This protein binds this small molecule.
Small molecule (SMILES): CC(=O)N[C@@H]1[C@@H](O)[C@H](O)[C@@H](CO)O[C@H]1O

Binding-site contacts:
Ligand atom C8 contacts residue SER255 of chain 1.D at 3.1 Å.
Ligand atom O5 contacts residue ASN253 of chain 1.D at 2.5 Å (h-bond).
Ligand atom C7 contacts residue SER255 of chain 1.D at 3.6 Å.
Ligand atom C8 contacts residue ASN253 of chain 1.D at 4.5 Å.
Ligand atom C1 contacts residue SER255 of chain 1.D at 4.5 Å.
Ligand atom C7 contacts residue ASN253 of chain 1.D at 3.5 Å.
Ligand atom C5 contacts residue SER256 of chain 1.D at 4.0 Å.
Ligand atom C6 contacts residue ASN253 of chain 1.D at 4.0 Å.
Ligand atom C5 contacts residue ASN253 of chain 1.D at 3.6 Å.
Ligand atom C4 contacts residue ASN253 of chain 1.D at 4.2 Å.
Ligand atom C2 contacts residue ASN253 of chain 1.D at 2.6 Å.
Ligand atom O5 contacts residue SER256 of chain 1.D at 2.8 Å (h-bond).
Ligand atom C2 contacts residue SER256 of chain 1.D at 4.4 Å.
Ligand atom O7 contacts residue ASN253 of chain 1.D at 3.4 Å (h-bond).
Ligand atom C3 contacts residue ASN253 of chain 1.D at 3.9 Å.
Ligand atom C1 contacts residue SER256 of chain 1.D at 3.2 Å.
Ligand atom N2 contacts residue ASN253 of chain 1.D at 3.1 Å (h-bond).
Ligand atom C1 contacts residue ASN253 of chain 1.D at 1.4 Å.
Ligand atom N2 contacts residue SER255 of chain 1.D at 3.5 Å (h-bond).

Sequence of chain 1.D:
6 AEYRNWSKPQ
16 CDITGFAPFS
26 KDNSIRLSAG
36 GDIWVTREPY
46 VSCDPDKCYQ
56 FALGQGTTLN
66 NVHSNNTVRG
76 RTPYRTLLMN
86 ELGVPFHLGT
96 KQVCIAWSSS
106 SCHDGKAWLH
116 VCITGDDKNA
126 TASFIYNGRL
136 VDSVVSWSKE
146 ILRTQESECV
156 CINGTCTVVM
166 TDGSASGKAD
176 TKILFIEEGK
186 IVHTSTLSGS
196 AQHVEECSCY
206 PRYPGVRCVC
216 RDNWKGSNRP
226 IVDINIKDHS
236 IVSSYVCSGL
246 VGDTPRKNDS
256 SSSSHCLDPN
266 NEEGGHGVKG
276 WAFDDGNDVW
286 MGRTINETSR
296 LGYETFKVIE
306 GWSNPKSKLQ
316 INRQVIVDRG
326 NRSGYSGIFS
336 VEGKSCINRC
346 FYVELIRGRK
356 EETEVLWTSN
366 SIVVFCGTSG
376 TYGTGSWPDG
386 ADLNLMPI